Binding-site contacts:
Ligand atom O12 contacts residue ZN1 of chain 1.M at 4.0 Å.
Ligand atom S11 contacts residue ZN1 of chain 1.M at 3.0 Å.
Ligand atom C8 contacts residue THR199 of chain 1.D at 3.0 Å.
Ligand atom C8 contacts residue LEU197 of chain 1.D at 3.8 Å (hydrophobic).
Ligand atom C7 contacts residue THR199 of chain 1.D at 3.2 Å.
Ligand atom O12 contacts residue THR198 of chain 1.D at 3.2 Å (h-bond).
Ligand atom O12 contacts residue LEU197 of chain 1.D at 3.6 Å.
Ligand atom N14 contacts residue GLU104 of chain 1.D at 4.3 Å.
Ligand atom N14 contacts residue ZN1 of chain 1.M at 2.0 Å.
Ligand atom C10 contacts residue LEU197 of chain 1.D at 4.0 Å (hydrophobic).
Ligand atom N14 contacts residue HIS94 of chain 1.D at 3.5 Å (h-bond).
Ligand atom C6 contacts residue ZN1 of chain 1.M at 4.4 Å.
Ligand atom C6 contacts residue HIS92 of chain 1.D at 4.3 Å.
Ligand atom S11 contacts residue HIS92 of chain 1.D at 3.7 Å.
Ligand atom N14 contacts residue THR198 of chain 1.D at 2.9 Å (h-bond).
Ligand atom O13 contacts residue HIS117 of chain 1.D at 3.2 Å (h-bond).
Ligand atom O13 contacts residue VAL119 of chain 1.D at 3.9 Å.
Ligand atom C6 contacts residue THR198 of chain 1.D at 4.4 Å.
Ligand atom C7 contacts residue LEU197 of chain 1.D at 3.8 Å (hydrophobic).
Ligand atom C5 contacts residue HIS92 of chain 1.D at 4.2 Å.
Ligand atom C6 contacts residue LEU197 of chain 1.D at 4.0 Å (hydrophobic).
Ligand atom N14 contacts residue HIS117 of chain 1.D at 3.8 Å.
Ligand atom C7 contacts residue THR198 of chain 1.D at 3.8 Å.
Ligand atom C3 contacts residue VAL119 of chain 1.D at 3.8 Å (hydrophobic).
Ligand atom C4 contacts residue GLN90 of chain 1.D at 3.9 Å.
Ligand atom C5 contacts residue VAL119 of chain 1.D at 3.9 Å (hydrophobic).
Ligand atom N14 contacts residue HIS92 of chain 1.D at 3.1 Å (h-bond).
Ligand atom S11 contacts residue HIS117 of chain 1.D at 4.1 Å.
Ligand atom C9 contacts residue LEU197 of chain 1.D at 3.9 Å (hydrophobic).
Ligand atom O13 contacts residue TRP208 of chain 1.D at 3.8 Å.
Ligand atom C5 contacts residue LEU197 of chain 1.D at 3.9 Å (hydrophobic).
Ligand atom C2 contacts residue GLN90 of chain 1.D at 4.1 Å.
Ligand atom O12 contacts residue TRP208 of chain 1.D at 3.5 Å.
Ligand atom C4 contacts residue LEU197 of chain 1.D at 4.0 Å (hydrophobic).
Ligand atom O13 contacts residue HIS92 of chain 1.D at 3.0 Å.
Ligand atom O13 contacts residue ZN1 of chain 1.M at 2.6 Å.
Ligand atom S11 contacts residue THR198 of chain 1.D at 3.6 Å.
Ligand atom C9 contacts residue THR199 of chain 1.D at 4.2 Å.
Ligand atom C5 contacts residue GLN90 of chain 1.D at 4.0 Å.
Ligand atom C3 contacts residue GLN90 of chain 1.D at 3.4 Å.

This small molecule binds to this protein.
Small molecule (SMILES): NS(=O)(=O)c1ccc2ccccc2c1

Sequence of chain 1.D:
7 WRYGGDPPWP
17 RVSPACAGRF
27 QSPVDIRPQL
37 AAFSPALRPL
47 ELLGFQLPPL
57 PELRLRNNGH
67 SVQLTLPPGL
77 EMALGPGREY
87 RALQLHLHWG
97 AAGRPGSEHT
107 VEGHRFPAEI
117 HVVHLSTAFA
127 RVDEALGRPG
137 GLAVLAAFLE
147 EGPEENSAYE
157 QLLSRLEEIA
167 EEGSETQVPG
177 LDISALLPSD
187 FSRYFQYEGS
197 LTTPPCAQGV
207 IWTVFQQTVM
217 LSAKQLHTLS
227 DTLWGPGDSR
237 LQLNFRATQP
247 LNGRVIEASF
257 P